Binding-site contacts:
Ligand atom PA contacts residue LYS337 of chain 1.A at 3.4 Å.
Ligand atom C4 contacts residue GLY303 of chain 1.A at 3.1 Å.
Ligand atom O2B contacts residue GLY16 of chain 1.A at 3.6 Å.
Ligand atom N6 contacts residue MET306 of chain 1.A at 3.5 Å.
Ligand atom N1 contacts residue MET306 of chain 1.A at 3.5 Å.
Ligand atom O1B contacts residue MG1 of chain 1.F at 2.6 Å.
Ligand atom O1B contacts residue LYS19 of chain 1.A at 3.4 Å (salt-bridge).
Ligand atom O1A contacts residue ASP158 of chain 1.A at 3.6 Å (salt-bridge).
Ligand atom O2' contacts residue GLU215 of chain 1.A at 2.5 Å (salt-bridge).
Ligand atom O2B contacts residue GLY14 of chain 1.A at 3.5 Å.
Ligand atom O2G contacts residue MG1 of chain 1.F at 2.5 Å.
Ligand atom C2' contacts residue GLU215 of chain 1.A at 2.9 Å.
Ligand atom O2' contacts residue LYS214 of chain 1.A at 2.8 Å (salt-bridge).
Ligand atom O2B contacts residue LYS19 of chain 1.A at 3.2 Å (salt-bridge).
Ligand atom O2' contacts residue ARG211 of chain 1.A at 3.6 Å.
Ligand atom O3G contacts residue GLY14 of chain 1.A at 3.1 Å.
Ligand atom O2G contacts residue GLY157 of chain 1.A at 3.2 Å.
Ligand atom O5' contacts residue LYS337 of chain 1.A at 3.0 Å (salt-bridge).
Ligand atom O1A contacts residue GLY303 of chain 1.A at 3.4 Å (h-bond).
Ligand atom N9 contacts residue GLY303 of chain 1.A at 3.5 Å (h-bond).
Ligand atom C2 contacts residue TYR307 of chain 1.A at 3.3 Å (hydrophobic).
Ligand atom O3' contacts residue GLY183 of chain 1.A at 3.3 Å.
Ligand atom O3' contacts residue ASP158 of chain 1.A at 3.3 Å (salt-bridge).
Ligand atom N3B contacts residue SER15 of chain 1.A at 3.2 Å (h-bond).
Ligand atom O1G contacts residue SER15 of chain 1.A at 3.1 Å.
Ligand atom O1A contacts residue GLY157 of chain 1.A at 2.8 Å.
Ligand atom O3G contacts residue MG1 of chain 1.F at 2.7 Å.
Ligand atom N3 contacts residue GLY303 of chain 1.A at 3.2 Å (h-bond).
Ligand atom O2A contacts residue LYS337 of chain 1.A at 2.6 Å (salt-bridge).
Ligand atom N9 contacts residue GLU215 of chain 1.A at 3.4 Å (salt-bridge).
Ligand atom O3' contacts residue LYS214 of chain 1.A at 3.5 Å (salt-bridge).
Ligand atom PG contacts residue MG1 of chain 1.F at 3.1 Å.
Ligand atom C8 contacts residue GLU215 of chain 1.A at 3.6 Å.
Ligand atom C5 contacts residue GLY303 of chain 1.A at 3.5 Å.
Ligand atom C5' contacts residue ASP158 of chain 1.A at 3.4 Å.
Ligand atom C4 contacts residue GLU215 of chain 1.A at 3.5 Å.
Ligand atom PG contacts residue SER15 of chain 1.A at 3.5 Å.
Ligand atom C6 contacts residue MET306 of chain 1.A at 3.4 Å (hydrophobic).
Ligand atom O3G contacts residue SER15 of chain 1.A at 3.3 Å (h-bond).
Ligand atom O2B contacts residue MET17 of chain 1.A at 3.1 Å (h-bond).

A small-molecule ligand and the protein it binds are described below.
Small molecule (SMILES): Nc1ncnc2c1ncn2[C@@H]1O[C@H](CO[P](=O)(O)O[P](=O)(O)NP(=O)(O)O)[C@@H](O)[C@H]1O

Sequence of chain 1.A:
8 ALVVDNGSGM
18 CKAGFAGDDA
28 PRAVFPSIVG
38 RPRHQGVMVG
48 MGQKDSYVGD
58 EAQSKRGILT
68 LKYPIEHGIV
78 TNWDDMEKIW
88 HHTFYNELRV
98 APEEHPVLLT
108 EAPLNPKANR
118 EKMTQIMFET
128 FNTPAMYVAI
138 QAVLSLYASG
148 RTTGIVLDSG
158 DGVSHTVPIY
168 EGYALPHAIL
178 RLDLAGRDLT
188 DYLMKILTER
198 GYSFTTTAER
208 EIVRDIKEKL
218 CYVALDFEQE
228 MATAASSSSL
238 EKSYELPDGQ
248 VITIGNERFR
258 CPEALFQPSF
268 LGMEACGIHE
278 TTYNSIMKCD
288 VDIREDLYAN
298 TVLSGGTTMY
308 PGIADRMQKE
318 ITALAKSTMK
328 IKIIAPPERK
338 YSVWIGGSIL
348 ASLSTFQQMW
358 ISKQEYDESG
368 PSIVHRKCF